The protein below binds the small molecule below.
Small molecule (SMILES): CC(=O)N[C@@H]1[C@@H](O)[C@H](O)[C@@H](CO)O[C@H]1O

Sequence of chain 1.A:
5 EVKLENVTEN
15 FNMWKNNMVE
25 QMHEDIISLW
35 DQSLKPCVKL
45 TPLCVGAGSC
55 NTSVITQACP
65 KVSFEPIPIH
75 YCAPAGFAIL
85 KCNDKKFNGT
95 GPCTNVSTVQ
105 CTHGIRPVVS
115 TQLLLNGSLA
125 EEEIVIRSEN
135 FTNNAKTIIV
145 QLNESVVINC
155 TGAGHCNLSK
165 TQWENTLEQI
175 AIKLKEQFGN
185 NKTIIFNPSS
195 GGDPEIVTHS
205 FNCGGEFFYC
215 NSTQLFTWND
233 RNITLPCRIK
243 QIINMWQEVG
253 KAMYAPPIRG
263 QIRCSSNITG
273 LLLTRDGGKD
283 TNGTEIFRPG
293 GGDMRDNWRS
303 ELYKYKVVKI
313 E

Binding-site contacts:
Ligand atom O5 contacts residue ARG110 of chain 1.A at 3.9 Å.
Ligand atom O7 contacts residue CYS266 of chain 1.A at 3.9 Å.
Ligand atom N2 contacts residue CYS266 of chain 1.A at 4.2 Å.
Ligand atom N2 contacts residue SER267 of chain 1.A at 4.0 Å.
Ligand atom C7 contacts residue ASN120 of chain 1.A at 3.7 Å.
Ligand atom O7 contacts residue CYS207 of chain 1.A at 3.4 Å (h-bond).
Ligand atom O4 contacts residue SER267 of chain 1.A at 3.8 Å.
Ligand atom C4 contacts residue ASN120 of chain 1.A at 4.2 Å.
Ligand atom C7 contacts residue VAL112 of chain 1.A at 4.1 Å (hydrophobic).
Ligand atom C1 contacts residue SER267 of chain 1.A at 3.5 Å.
Ligand atom N2 contacts residue CYS207 of chain 1.A at 4.1 Å.
Ligand atom C2 contacts residue SER267 of chain 1.A at 3.8 Å.
Ligand atom C4 contacts residue PRO70 of chain 1.A at 4.0 Å (hydrophobic).
Ligand atom C6 contacts residue ARG110 of chain 1.A at 4.2 Å.
Ligand atom C8 contacts residue ASN206 of chain 1.A at 4.2 Å.
Ligand atom O7 contacts residue ASN206 of chain 1.A at 3.4 Å (h-bond).
Ligand atom C1 contacts residue ASN120 of chain 1.A at 1.4 Å.
Ligand atom O5 contacts residue SER267 of chain 1.A at 4.0 Å.
Ligand atom N2 contacts residue SER268 of chain 1.A at 2.9 Å (h-bond).
Ligand atom O3 contacts residue PRO70 of chain 1.A at 4.0 Å.
Ligand atom O5 contacts residue ASN120 of chain 1.A at 2.4 Å (h-bond).
Ligand atom C3 contacts residue SER268 of chain 1.A at 4.2 Å.
Ligand atom C7 contacts residue SER268 of chain 1.A at 3.7 Å.
Ligand atom C8 contacts residue ASN120 of chain 1.A at 4.0 Å.
Ligand atom C7 contacts residue ASN206 of chain 1.A at 4.2 Å.
Ligand atom O7 contacts residue VAL112 of chain 1.A at 4.1 Å.
Ligand atom N2 contacts residue ASN120 of chain 1.A at 2.8 Å (h-bond).
Ligand atom O7 contacts residue SER268 of chain 1.A at 3.7 Å.
Ligand atom C2 contacts residue SER268 of chain 1.A at 3.8 Å.
Ligand atom C5 contacts residue ASN120 of chain 1.A at 3.7 Å.
Ligand atom C4 contacts residue SER267 of chain 1.A at 3.7 Å.
Ligand atom O3 contacts residue CYS207 of chain 1.A at 3.6 Å.
Ligand atom C7 contacts residue CYS207 of chain 1.A at 3.8 Å (hydrophobic).
Ligand atom C2 contacts residue ASN120 of chain 1.A at 2.4 Å.
Ligand atom C3 contacts residue SER267 of chain 1.A at 3.3 Å.
Ligand atom C3 contacts residue ASN120 of chain 1.A at 3.8 Å.
Ligand atom C5 contacts residue SER267 of chain 1.A at 3.4 Å.
Ligand atom C8 contacts residue VAL112 of chain 1.A at 3.5 Å (hydrophobic).
Ligand atom C1 contacts residue SER268 of chain 1.A at 3.8 Å.
Ligand atom O6 contacts residue PRO70 of chain 1.A at 4.3 Å.